Binding-site contacts:
Ligand atom O2 contacts residue TYR180 of chain 1.B at 3.0 Å (h-bond).
Ligand atom O5 contacts residue TYR180 of chain 1.B at 2.3 Å (h-bond).
Ligand atom C2 contacts residue PHE70 of chain 1.B at 4.0 Å (hydrophobic).
Ligand atom O3 contacts residue SER15 of chain 1.B at 3.9 Å.
Ligand atom C6 contacts residue PHE70 of chain 1.B at 4.0 Å (hydrophobic).
Ligand atom O4 contacts residue PHE70 of chain 1.B at 4.1 Å.
Ligand atom O6 contacts residue MET274 of chain 1.B at 3.7 Å.
Ligand atom C5 contacts residue PHE70 of chain 1.B at 4.0 Å (hydrophobic).
Ligand atom O2 contacts residue TYR13 of chain 1.B at 2.8 Å (h-bond).
Ligand atom C5 contacts residue TYR180 of chain 1.B at 3.6 Å (hydrophobic).
Ligand atom O5 contacts residue MET274 of chain 1.B at 4.0 Å.
Ligand atom C6 contacts residue SER273 of chain 1.B at 3.8 Å.
Ligand atom O2 contacts residue 7WV1 of chain 1.J at 3.5 Å.
Ligand atom O3 contacts residue PRO14 of chain 1.B at 2.6 Å (h-bond).
Ligand atom C4 contacts residue PHE70 of chain 1.B at 3.4 Å (hydrophobic).
Ligand atom O4 contacts residue LEU245 of chain 1.B at 3.5 Å.
Ligand atom O5 contacts residue ILE76 of chain 1.B at 3.9 Å.
Ligand atom C2 contacts residue PRO14 of chain 1.B at 3.9 Å (hydrophobic).
Ligand atom O2 contacts residue PRO14 of chain 1.B at 3.2 Å (h-bond).
Ligand atom C5 contacts residue BGC1 of chain 1.H at 3.6 Å.
Ligand atom C2 contacts residue TYR13 of chain 1.B at 3.8 Å (hydrophobic).
Ligand atom O3 contacts residue LEU245 of chain 1.B at 4.0 Å.
Ligand atom C3 contacts residue SER15 of chain 1.B at 4.0 Å.
Ligand atom C5 contacts residue MET274 of chain 1.B at 3.8 Å (hydrophobic).
Ligand atom O6 contacts residue ILE76 of chain 1.B at 3.8 Å.
Ligand atom C3 contacts residue PHE70 of chain 1.B at 4.2 Å (hydrophobic).
Ligand atom O3 contacts residue PHE70 of chain 1.B at 3.8 Å.
Ligand atom O4 contacts residue PHE246 of chain 1.B at 4.0 Å.
Ligand atom C3 contacts residue PRO14 of chain 1.B at 3.4 Å (hydrophobic).
Ligand atom C3 contacts residue TYR180 of chain 1.B at 3.7 Å (hydrophobic).
Ligand atom C2 contacts residue TYR180 of chain 1.B at 2.4 Å (hydrophobic).
Ligand atom C4 contacts residue TYR180 of chain 1.B at 4.1 Å (hydrophobic).
Ligand atom O2 contacts residue SER15 of chain 1.B at 4.1 Å.
Ligand atom O5 contacts residue PHE70 of chain 1.B at 3.7 Å.
Ligand atom C6 contacts residue BGC1 of chain 1.H at 3.1 Å.
Ligand atom C1 contacts residue 7WV1 of chain 1.J at 3.9 Å.
Ligand atom O6 contacts residue TYR177 of chain 1.B at 3.5 Å.
Ligand atom O6 contacts residue SER273 of chain 1.B at 2.9 Å (h-bond).
Ligand atom C1 contacts residue TYR180 of chain 1.B at 1.4 Å (hydrophobic).
Ligand atom O6 contacts residue BGC1 of chain 1.H at 2.8 Å (h-bond).

A small-molecule ligand and the protein it binds are described below.
Small molecule (SMILES): OC[C@H]1O[C@@H](O[C@H]2[C@H](O)[C@@H](CO)OC[C@@H]2O)[C@H](O)[C@@H](O)[C@@H]1O

Sequence of chain 1.B:
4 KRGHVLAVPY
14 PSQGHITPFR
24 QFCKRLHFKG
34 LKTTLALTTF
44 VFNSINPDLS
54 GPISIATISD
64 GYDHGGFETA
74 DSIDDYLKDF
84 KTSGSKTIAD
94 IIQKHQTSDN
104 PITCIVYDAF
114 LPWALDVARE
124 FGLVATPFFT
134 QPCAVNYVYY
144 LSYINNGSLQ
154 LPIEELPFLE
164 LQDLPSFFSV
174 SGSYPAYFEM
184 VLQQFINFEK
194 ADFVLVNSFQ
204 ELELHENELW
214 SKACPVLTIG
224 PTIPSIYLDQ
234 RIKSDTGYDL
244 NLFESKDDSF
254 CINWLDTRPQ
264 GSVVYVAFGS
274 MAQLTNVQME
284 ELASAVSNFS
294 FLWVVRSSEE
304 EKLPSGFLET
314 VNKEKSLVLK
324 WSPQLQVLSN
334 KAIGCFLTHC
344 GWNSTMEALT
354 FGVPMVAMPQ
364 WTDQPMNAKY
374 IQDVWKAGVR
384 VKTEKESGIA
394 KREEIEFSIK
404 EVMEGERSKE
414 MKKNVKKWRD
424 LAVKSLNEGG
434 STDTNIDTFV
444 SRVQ